Sequence of chain 1.F:
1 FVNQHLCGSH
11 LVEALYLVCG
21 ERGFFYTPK

Sequence of chain 1.B:
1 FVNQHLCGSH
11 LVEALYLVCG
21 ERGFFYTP

Sequence of chain 1.E:
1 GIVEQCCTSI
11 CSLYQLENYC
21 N

Binding-site contacts:
Ligand atom C2 contacts residue ILE10 of chain 1.E at 4.1 Å (hydrophobic).
Ligand atom C6 contacts residue CYS7 of chain 1.F at 4.0 Å (hydrophobic).
Ligand atom C4 contacts residue HIS5 of chain 1.B at 3.6 Å.
Ligand atom C5 contacts residue HIS10 of chain 1.F at 4.0 Å.
Ligand atom C1 contacts residue LEU11 of chain 1.F at 3.8 Å (hydrophobic).
Ligand atom C5 contacts residue CYS7 of chain 1.F at 4.2 Å (hydrophobic).
Ligand atom C2 contacts residue HIS5 of chain 1.B at 3.8 Å.
Ligand atom O1 contacts residue SER9 of chain 1.E at 3.9 Å.
Ligand atom O3 contacts residue HIS5 of chain 1.B at 3.1 Å (h-bond).
Ligand atom C3 contacts residue LEU11 of chain 1.F at 4.3 Å (hydrophobic).
Ligand atom C2 contacts residue CYS11 of chain 1.E at 3.7 Å (hydrophobic).
Ligand atom O1 contacts residue VAL2 of chain 1.B at 3.9 Å.
Ligand atom O1 contacts residue ILE10 of chain 1.E at 3.5 Å.
Ligand atom C2 contacts residue LEU16 of chain 1.E at 4.4 Å (hydrophobic).
Ligand atom C6 contacts residue CYS6 of chain 1.E at 3.3 Å (hydrophobic).
Ligand atom C6 contacts residue VAL2 of chain 1.B at 4.4 Å (hydrophobic).
Ligand atom O1 contacts residue CYS11 of chain 1.E at 2.9 Å (h-bond).
Ligand atom C1 contacts residue HIS5 of chain 1.B at 4.2 Å.
Ligand atom O3 contacts residue LEU16 of chain 1.E at 3.8 Å.
Ligand atom C6 contacts residue LEU11 of chain 1.F at 3.5 Å (hydrophobic).
Ligand atom C1 contacts residue CYS11 of chain 1.E at 3.9 Å (hydrophobic).
Ligand atom C5 contacts residue LEU6 of chain 1.B at 4.0 Å (hydrophobic).
Ligand atom C4 contacts residue HIS10 of chain 1.F at 4.0 Å.
Ligand atom C5 contacts residue HIS5 of chain 1.B at 4.0 Å.
Ligand atom O3 contacts residue ALA14 of chain 1.F at 3.7 Å.
Ligand atom C3 contacts residue LEU16 of chain 1.E at 4.3 Å (hydrophobic).
Ligand atom C4 contacts residue LEU11 of chain 1.F at 4.0 Å (hydrophobic).
Ligand atom O3 contacts residue LEU17 of chain 1.J at 3.4 Å.
Ligand atom C6 contacts residue HIS5 of chain 1.B at 4.3 Å.
Ligand atom O1 contacts residue LEU11 of chain 1.F at 4.3 Å.
Ligand atom C3 contacts residue ALA14 of chain 1.F at 4.4 Å (hydrophobic).
Ligand atom C1 contacts residue CYS6 of chain 1.E at 3.4 Å (hydrophobic).
Ligand atom C1 contacts residue ILE10 of chain 1.E at 4.4 Å (hydrophobic).
Ligand atom C2 contacts residue LEU11 of chain 1.F at 4.2 Å (hydrophobic).
Ligand atom C5 contacts residue LEU11 of chain 1.F at 3.6 Å (hydrophobic).
Ligand atom O1 contacts residue CYS6 of chain 1.E at 2.6 Å (h-bond).
Ligand atom C3 contacts residue HIS5 of chain 1.B at 3.3 Å.

A small-molecule ligand and the protein it binds are described below.
Small molecule (SMILES): Oc1cccc(O)c1

Sequence of chain 1.J:
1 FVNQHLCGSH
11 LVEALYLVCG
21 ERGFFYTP